Sequence of chain 1.A:
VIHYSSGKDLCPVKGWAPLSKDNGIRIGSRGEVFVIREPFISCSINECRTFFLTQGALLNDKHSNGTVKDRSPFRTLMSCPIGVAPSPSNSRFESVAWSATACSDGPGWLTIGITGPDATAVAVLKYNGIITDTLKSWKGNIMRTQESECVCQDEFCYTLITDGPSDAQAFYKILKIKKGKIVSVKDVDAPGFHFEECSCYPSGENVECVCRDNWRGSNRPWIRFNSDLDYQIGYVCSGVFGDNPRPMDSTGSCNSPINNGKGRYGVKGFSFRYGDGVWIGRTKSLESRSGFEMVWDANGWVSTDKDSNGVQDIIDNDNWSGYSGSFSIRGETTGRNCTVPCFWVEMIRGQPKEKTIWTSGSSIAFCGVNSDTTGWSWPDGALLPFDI

This protein binds this small molecule.
Small molecule (SMILES): CC(=O)N[C@@H]1[C@@H](O)[C@H](O)[C@@H](CO)O[C@H]1O

Binding-site contacts:
Ligand atom C6 contacts residue THR67 of chain 1.A at 4.0 Å.
Ligand atom C2 contacts residue ILE357 of chain 1.A at 4.3 Å (hydrophobic).
Ligand atom C8 contacts residue ILE388 of chain 1.A at 3.2 Å (hydrophobic).
Ligand atom O6 contacts residue THR67 of chain 1.A at 4.0 Å.
Ligand atom C7 contacts residue ILE357 of chain 1.A at 4.0 Å (hydrophobic).
Ligand atom O1 contacts residue ASN65 of chain 1.A at 2.8 Å (h-bond).
Ligand atom O5 contacts residue THR67 of chain 1.A at 3.9 Å.
Ligand atom C8 contacts residue ILE357 of chain 1.A at 3.7 Å (hydrophobic).
Ligand atom C2 contacts residue ASN65 of chain 1.A at 4.3 Å.
Ligand atom O5 contacts residue ASN65 of chain 1.A at 2.7 Å (h-bond).
Ligand atom O1 contacts residue ILE357 of chain 1.A at 3.4 Å.
Ligand atom C1 contacts residue ILE357 of chain 1.A at 4.1 Å (hydrophobic).
Ligand atom C6 contacts residue ASN65 of chain 1.A at 4.3 Å.
Ligand atom N2 contacts residue ILE357 of chain 1.A at 3.4 Å.
Ligand atom C1 contacts residue ASN65 of chain 1.A at 2.9 Å.
Ligand atom C5 contacts residue ASN65 of chain 1.A at 4.0 Å.
Ligand atom O6 contacts residue ASN65 of chain 1.A at 4.0 Å.